The protein below binds the small molecule below.
Small molecule (SMILES): NS(=O)(=O)Nc1ccc(S(N)(=O)=O)cc1

Binding-site contacts:
Ligand atom C5 contacts residue PHE70 of chain 1.A at 3.5 Å (hydrophobic).
Ligand atom C4 contacts residue ILE91 of chain 1.A at 3.4 Å (hydrophobic).
Ligand atom C6 contacts residue ILE91 of chain 1.A at 4.2 Å (hydrophobic).
Ligand atom O3 contacts residue PHE70 of chain 1.A at 3.8 Å.
Ligand atom C4 contacts residue GLU69 of chain 1.A at 3.9 Å.
Ligand atom C3 contacts residue ILE91 of chain 1.A at 3.7 Å (hydrophobic).
Ligand atom S1 contacts residue ILE91 of chain 1.A at 4.4 Å.
Ligand atom O3 contacts residue LEU57 of chain 1.A at 4.3 Å.
Ligand atom C5 contacts residue ILE91 of chain 1.A at 3.5 Å (hydrophobic).
Ligand atom O3 contacts residue ASP72 of chain 1.A at 3.2 Å (salt-bridge).
Ligand atom O3 contacts residue ASP71 of chain 1.A at 3.6 Å.
Ligand atom C6 contacts residue PHE70 of chain 1.A at 3.7 Å (hydrophobic).
Ligand atom O2 contacts residue ILE91 of chain 1.A at 3.8 Å.
Ligand atom S2 contacts residue ASP72 of chain 1.A at 3.5 Å (salt-bridge).
Ligand atom O1 contacts residue ASN67 of chain 1.A at 4.3 Å.
Ligand atom N2 contacts residue PHE70 of chain 1.A at 3.0 Å (h-bond).
Ligand atom S2 contacts residue PHE70 of chain 1.A at 4.1 Å.
Ligand atom C2 contacts residue ILE91 of chain 1.A at 4.0 Å (hydrophobic).
Ligand atom C1 contacts residue ILE91 of chain 1.A at 4.3 Å (hydrophobic).
Ligand atom N2 contacts residue ASP72 of chain 1.A at 4.0 Å.
Ligand atom N2 contacts residue LEU57 of chain 1.A at 4.5 Å.
Ligand atom O1 contacts residue GLU69 of chain 1.A at 4.3 Å.
Ligand atom O3 contacts residue SER73 of chain 1.A at 4.3 Å.
Ligand atom C5 contacts residue GLU69 of chain 1.A at 3.8 Å.
Ligand atom N3 contacts residue ASP72 of chain 1.A at 2.7 Å (salt-bridge).
Ligand atom O1 contacts residue GLN92 of chain 1.A at 4.1 Å.

Sequence of chain 1.A:
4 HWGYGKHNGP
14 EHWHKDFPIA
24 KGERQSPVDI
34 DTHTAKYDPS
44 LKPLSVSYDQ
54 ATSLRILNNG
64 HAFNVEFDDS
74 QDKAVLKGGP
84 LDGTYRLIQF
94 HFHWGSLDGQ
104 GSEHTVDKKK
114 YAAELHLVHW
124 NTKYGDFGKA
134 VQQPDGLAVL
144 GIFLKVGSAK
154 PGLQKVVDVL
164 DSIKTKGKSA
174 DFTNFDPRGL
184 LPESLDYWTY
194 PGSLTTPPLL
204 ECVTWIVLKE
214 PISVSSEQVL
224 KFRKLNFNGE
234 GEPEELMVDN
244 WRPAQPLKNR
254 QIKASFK